The small molecule below binds the protein below.
Small molecule (SMILES): O=P(O)(O)OC[C@H]1O[C@@H](O)[C@H](O)[C@@H]1O

Sequence of chain 1.N:
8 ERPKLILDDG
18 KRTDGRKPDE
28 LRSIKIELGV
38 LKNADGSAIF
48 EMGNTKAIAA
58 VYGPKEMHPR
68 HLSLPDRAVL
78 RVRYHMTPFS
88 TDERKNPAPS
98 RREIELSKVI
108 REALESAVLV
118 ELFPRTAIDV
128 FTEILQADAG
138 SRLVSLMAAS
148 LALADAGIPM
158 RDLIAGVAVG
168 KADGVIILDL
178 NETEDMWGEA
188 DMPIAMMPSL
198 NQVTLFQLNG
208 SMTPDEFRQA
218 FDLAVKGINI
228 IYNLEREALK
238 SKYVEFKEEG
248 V

Binding-site contacts:
Ligand atom C2 contacts residue ALA134 of chain 1.N at 3.9 Å (hydrophobic).
Ligand atom O3X contacts residue U5P1 of chain 1.TA at 3.9 Å.
Ligand atom O2 contacts residue ALA136 of chain 1.N at 3.9 Å.
Ligand atom C4 contacts residue ALA136 of chain 1.N at 4.2 Å (hydrophobic).
Ligand atom C5 contacts residue ARG99 of chain 1.N at 4.3 Å.
Ligand atom O2X contacts residue U5P1 of chain 1.TA at 3.6 Å.
Ligand atom C1 contacts residue U5P1 of chain 1.TA at 3.8 Å.
Ligand atom C4 contacts residue ASP182 of chain 1.N at 3.8 Å.
Ligand atom O4 contacts residue U5P1 of chain 1.TA at 4.2 Å.
Ligand atom O1X contacts residue ASP188 of chain 1.N at 3.4 Å (salt-bridge).
Ligand atom P' contacts residue ARG99 of chain 1.N at 3.6 Å.
Ligand atom O3 contacts residue SER138 of chain 1.N at 3.1 Å (h-bond).
Ligand atom O3 contacts residue ARG99 of chain 1.N at 4.3 Å.
Ligand atom O2 contacts residue GLU179 of chain 1.N at 3.5 Å (salt-bridge).
Ligand atom O3 contacts residue ALA134 of chain 1.N at 4.0 Å.
Ligand atom P' contacts residue ARG139 of chain 1.N at 3.9 Å.
Ligand atom O2 contacts residue ALA134 of chain 1.N at 3.3 Å.
Ligand atom C2 contacts residue THR88 of chain 1.N at 4.2 Å.
Ligand atom C3 contacts residue ALA136 of chain 1.N at 4.5 Å (hydrophobic).
Ligand atom O2X contacts residue ARG139 of chain 1.N at 3.4 Å (salt-bridge).
Ligand atom O5 contacts residue ARG99 of chain 1.N at 3.1 Å (salt-bridge).
Ligand atom C2 contacts residue GLU179 of chain 1.N at 4.2 Å.
Ligand atom P' contacts residue ASP182 of chain 1.N at 3.8 Å.
Ligand atom C5 contacts residue ASP182 of chain 1.N at 2.7 Å.
Ligand atom O1X contacts residue ARG139 of chain 1.N at 3.2 Å (salt-bridge).
Ligand atom O4 contacts residue GLU179 of chain 1.N at 4.2 Å.
Ligand atom O5 contacts residue ASP182 of chain 1.N at 3.7 Å.
Ligand atom C3 contacts residue ARG99 of chain 1.N at 4.2 Å.
Ligand atom C3 contacts residue SER138 of chain 1.N at 4.4 Å.
Ligand atom C1 contacts residue GLU179 of chain 1.N at 3.7 Å.
Ligand atom O1X contacts residue ARG99 of chain 1.N at 4.2 Å.
Ligand atom O2X contacts residue ARG99 of chain 1.N at 3.0 Å (salt-bridge).
Ligand atom O2 contacts residue THR88 of chain 1.N at 4.1 Å.
Ligand atom O2 contacts residue ASP135 of chain 1.N at 4.2 Å.
Ligand atom O1X contacts residue ASP182 of chain 1.N at 3.1 Å (salt-bridge).
Ligand atom O3 contacts residue ALA136 of chain 1.N at 3.7 Å.
Ligand atom O3X contacts residue ASP182 of chain 1.N at 3.4 Å (salt-bridge).